Sequence of chain 1.A:
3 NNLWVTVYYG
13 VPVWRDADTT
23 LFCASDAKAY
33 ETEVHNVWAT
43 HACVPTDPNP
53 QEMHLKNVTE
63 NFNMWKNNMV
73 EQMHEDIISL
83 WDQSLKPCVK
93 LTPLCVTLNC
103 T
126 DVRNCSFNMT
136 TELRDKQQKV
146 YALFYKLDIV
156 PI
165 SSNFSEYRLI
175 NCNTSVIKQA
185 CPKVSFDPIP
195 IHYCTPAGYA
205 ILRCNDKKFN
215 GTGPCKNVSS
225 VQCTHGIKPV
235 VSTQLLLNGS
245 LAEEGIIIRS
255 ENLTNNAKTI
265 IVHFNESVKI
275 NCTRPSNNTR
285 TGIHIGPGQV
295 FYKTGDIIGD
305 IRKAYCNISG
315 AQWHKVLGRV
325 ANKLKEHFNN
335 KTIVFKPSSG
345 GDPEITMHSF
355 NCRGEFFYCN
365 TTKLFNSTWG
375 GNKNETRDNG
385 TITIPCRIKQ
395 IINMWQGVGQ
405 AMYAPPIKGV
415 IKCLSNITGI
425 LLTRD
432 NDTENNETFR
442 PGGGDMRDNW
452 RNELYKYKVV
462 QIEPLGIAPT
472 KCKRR

This protein binds this small molecule.
Small molecule (SMILES): CC(=O)N[C@H]1[C@H](O[C@H]2[C@H](O)[C@@H](NC(C)=O)CO[C@@H]2CO)O[C@H](CO)[C@@H](O)[C@@H]1O

Binding-site contacts:
Ligand atom C5 contacts residue ILE174 of chain 1.A at 4.4 Å (hydrophobic).
Ligand atom C1 contacts residue ILE174 of chain 1.A at 4.5 Å (hydrophobic).
Ligand atom C3 contacts residue ASN177 of chain 1.A at 3.8 Å.
Ligand atom O5 contacts residue ASN177 of chain 1.A at 2.4 Å (h-bond).
Ligand atom C8 contacts residue VAL155 of chain 1.A at 3.7 Å (hydrophobic).
Ligand atom C1 contacts residue ASN177 of chain 1.A at 1.4 Å.
Ligand atom C6 contacts residue VAL155 of chain 1.A at 4.0 Å (hydrophobic).
Ligand atom C5 contacts residue ASN177 of chain 1.A at 3.7 Å.
Ligand atom C6 contacts residue ARG172 of chain 1.A at 3.4 Å.
Ligand atom C7 contacts residue ASN177 of chain 1.A at 3.6 Å.
Ligand atom O7 contacts residue ASN177 of chain 1.A at 4.0 Å.
Ligand atom C2 contacts residue ASN177 of chain 1.A at 2.5 Å.
Ligand atom N2 contacts residue ASN177 of chain 1.A at 2.9 Å (h-bond).
Ligand atom C1 contacts residue ARG172 of chain 1.A at 3.7 Å.
Ligand atom O6 contacts residue VAL155 of chain 1.A at 4.3 Å.
Ligand atom C4 contacts residue ASN177 of chain 1.A at 4.2 Å.
Ligand atom O6 contacts residue ARG172 of chain 1.A at 3.4 Å (salt-bridge).
Ligand atom O7 contacts residue ILE174 of chain 1.A at 4.0 Å.
Ligand atom O5 contacts residue ARG172 of chain 1.A at 2.8 Å (salt-bridge).
Ligand atom C5 contacts residue ARG172 of chain 1.A at 3.6 Å.